Binding-site contacts:
Ligand atom C3 contacts residue LEU116 of chain 1.B at 4.0 Å (hydrophobic).
Ligand atom C18 contacts residue LEU165 of chain 1.B at 3.8 Å (hydrophobic).
Ligand atom O11 contacts residue ASP120 of chain 1.B at 2.5 Å (salt-bridge).
Ligand atom C10 contacts residue LYS123 of chain 1.B at 3.9 Å.
Ligand atom C8 contacts residue MET117 of chain 1.B at 3.8 Å (hydrophobic).
Ligand atom N19 contacts residue ASP115 of chain 1.B at 3.8 Å.
Ligand atom C7 contacts residue LYS123 of chain 1.B at 3.8 Å.
Ligand atom N16 contacts residue ALA61 of chain 1.B at 3.9 Å.
Ligand atom N19 contacts residue LEU116 of chain 1.B at 3.9 Å.
Ligand atom C7 contacts residue GLU118 of chain 1.B at 3.1 Å.
Ligand atom C8 contacts residue LYS123 of chain 1.B at 3.9 Å.
Ligand atom C4 contacts residue GLU118 of chain 1.B at 3.3 Å.
Ligand atom C2 contacts residue ILE40 of chain 1.B at 3.6 Å (hydrophobic).
Ligand atom N22 contacts residue ILE40 of chain 1.B at 3.8 Å.
Ligand atom N16 contacts residue LEU165 of chain 1.B at 3.6 Å.
Ligand atom C10 contacts residue THR119 of chain 1.B at 3.8 Å.
Ligand atom N19 contacts residue ALA61 of chain 1.B at 4.0 Å.
Ligand atom C5 contacts residue LYS123 of chain 1.B at 3.4 Å.
Ligand atom N12 contacts residue MET117 of chain 1.B at 3.2 Å (h-bond).
Ligand atom C7 contacts residue MET117 of chain 1.B at 3.3 Å (hydrophobic).
Ligand atom N16 contacts residue GLN114 of chain 1.B at 3.7 Å.
Ligand atom C1 contacts residue ILE40 of chain 1.B at 3.5 Å (hydrophobic).
Ligand atom C15 contacts residue LEU165 of chain 1.B at 3.8 Å (hydrophobic).
Ligand atom C18 contacts residue ASP115 of chain 1.B at 3.0 Å.
Ligand atom C18 contacts residue MET117 of chain 1.B at 3.5 Å (hydrophobic).
Ligand atom C4 contacts residue MET117 of chain 1.B at 3.8 Å (hydrophobic).
Ligand atom C10 contacts residue ASP120 of chain 1.B at 3.5 Å.
Ligand atom O11 contacts residue THR119 of chain 1.B at 3.8 Å.
Ligand atom C6 contacts residue ILE40 of chain 1.B at 3.7 Å (hydrophobic).
Ligand atom C3 contacts residue MET117 of chain 1.B at 3.3 Å (hydrophobic).
Ligand atom C3 contacts residue GLU118 of chain 1.B at 3.5 Å.
Ligand atom C7 contacts residue THR119 of chain 1.B at 3.6 Å.
Ligand atom N19 contacts residue MET117 of chain 1.B at 3.0 Å (h-bond).
Ligand atom C3 contacts residue ILE40 of chain 1.B at 3.9 Å (hydrophobic).
Ligand atom C18 contacts residue ALA61 of chain 1.B at 3.7 Å (hydrophobic).
Ligand atom O11 contacts residue LYS123 of chain 1.B at 2.8 Å (salt-bridge).
Ligand atom C10 contacts residue LEU165 of chain 1.B at 4.0 Å (hydrophobic).
Ligand atom N16 contacts residue ASP115 of chain 1.B at 4.0 Å.
Ligand atom C5 contacts residue ILE40 of chain 1.B at 4.0 Å (hydrophobic).
Ligand atom C18 contacts residue LEU116 of chain 1.B at 4.0 Å (hydrophobic).

A small-molecule ligand and the protein it binds are described below.
Small molecule (SMILES): OC[C@H](Cc1ccccc1)Nc1ncnc2[nH]cnc12

Sequence of chain 1.B:
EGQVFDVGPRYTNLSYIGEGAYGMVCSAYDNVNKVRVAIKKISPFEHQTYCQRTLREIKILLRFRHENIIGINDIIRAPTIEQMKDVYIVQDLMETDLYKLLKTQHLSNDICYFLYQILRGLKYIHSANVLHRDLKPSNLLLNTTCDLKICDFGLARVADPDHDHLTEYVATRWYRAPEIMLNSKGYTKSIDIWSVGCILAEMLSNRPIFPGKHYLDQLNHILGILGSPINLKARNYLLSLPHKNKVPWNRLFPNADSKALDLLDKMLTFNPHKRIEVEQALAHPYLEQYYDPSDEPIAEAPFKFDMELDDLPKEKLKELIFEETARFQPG